Binding-site contacts:
Ligand atom C7 contacts residue ASN25 of chain 1.C at 3.7 Å.
Ligand atom O3 contacts residue VAL49 of chain 1.C at 3.5 Å.
Ligand atom O7 contacts residue GLY21 of chain 1.C at 3.9 Å.
Ligand atom N2 contacts residue GLY21 of chain 1.C at 4.1 Å.
Ligand atom O7 contacts residue PHE24 of chain 1.C at 3.6 Å.
Ligand atom O7 contacts residue LEU50 of chain 1.C at 3.8 Å.
Ligand atom C1 contacts residue ASN25 of chain 1.C at 1.4 Å.
Ligand atom C7 contacts residue LEU50 of chain 1.C at 4.5 Å (hydrophobic).
Ligand atom O5 contacts residue ASN25 of chain 1.C at 2.4 Å (h-bond).
Ligand atom N2 contacts residue ASN25 of chain 1.C at 3.0 Å (h-bond).
Ligand atom C7 contacts residue GLY21 of chain 1.C at 4.3 Å.
Ligand atom C3 contacts residue ASN25 of chain 1.C at 3.9 Å.
Ligand atom C7 contacts residue PHE24 of chain 1.C at 3.9 Å (hydrophobic).
Ligand atom O4 contacts residue SER53 of chain 1.C at 3.2 Å (h-bond).
Ligand atom C8 contacts residue PHE24 of chain 1.C at 3.7 Å (hydrophobic).
Ligand atom C5 contacts residue ASN25 of chain 1.C at 3.7 Å.
Ligand atom C3 contacts residue SER53 of chain 1.C at 4.3 Å.
Ligand atom O3 contacts residue SER53 of chain 1.C at 4.0 Å.
Ligand atom C8 contacts residue LEU50 of chain 1.C at 4.5 Å (hydrophobic).
Ligand atom O7 contacts residue PHE20 of chain 1.C at 3.9 Å.
Ligand atom C4 contacts residue ASN25 of chain 1.C at 4.3 Å.
Ligand atom C8 contacts residue ASN25 of chain 1.C at 3.9 Å.
Ligand atom C4 contacts residue SER53 of chain 1.C at 4.3 Å.
Ligand atom C2 contacts residue ASN25 of chain 1.C at 2.5 Å.

The small molecule below binds the protein below.
Small molecule (SMILES): CC(=O)N[C@@H]1[C@@H](O)[C@H](O)[C@@H](CO)O[C@H]1O

Sequence of chain 1.C:
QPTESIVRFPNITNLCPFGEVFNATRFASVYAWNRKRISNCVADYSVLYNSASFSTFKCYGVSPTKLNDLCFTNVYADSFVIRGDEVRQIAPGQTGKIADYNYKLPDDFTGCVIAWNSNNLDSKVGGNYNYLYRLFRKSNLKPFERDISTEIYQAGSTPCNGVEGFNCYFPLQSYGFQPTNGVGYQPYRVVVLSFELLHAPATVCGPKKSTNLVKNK